This small molecule binds to this protein.
Small molecule (SMILES): O=C(O)COP(=O)(O)O

Binding-site contacts:
Ligand atom C1 contacts residue ALA263 of chain 2.B at 3.6 Å (hydrophobic).
Ligand atom O1 contacts residue MN1 of chain 2.I at 2.0 Å.
Ligand atom P contacts residue MN1 of chain 2.I at 3.4 Å.
Ligand atom C1 contacts residue GLY265 of chain 2.B at 4.0 Å.
Ligand atom O4P contacts residue GLU242 of chain 2.B at 4.4 Å.
Ligand atom O2 contacts residue MN1 of chain 2.I at 3.9 Å.
Ligand atom O4P contacts residue MN1 of chain 2.I at 3.9 Å.
Ligand atom P contacts residue K1 of chain 2.J at 4.2 Å.
Ligand atom C1 contacts residue GLU242 of chain 2.B at 3.8 Å.
Ligand atom C2 contacts residue GLU242 of chain 2.B at 4.1 Å.
Ligand atom O2P contacts residue K1 of chain 2.J at 3.7 Å.
Ligand atom C1 contacts residue ASP266 of chain 2.B at 3.7 Å.
Ligand atom O3P contacts residue ARG49 of chain 2.B at 3.6 Å.
Ligand atom O2P contacts residue SER53 of chain 2.B at 4.1 Å.
Ligand atom O4P contacts residue ARG49 of chain 2.B at 3.2 Å (salt-bridge).
Ligand atom O2 contacts residue ALA263 of chain 2.B at 2.9 Å.
Ligand atom O4P contacts residue ASP84 of chain 2.B at 3.7 Å.
Ligand atom O1P contacts residue GLU242 of chain 2.B at 3.7 Å.
Ligand atom P contacts residue ASP266 of chain 2.B at 4.3 Å.
Ligand atom O1 contacts residue ASP266 of chain 2.B at 3.2 Å (salt-bridge).
Ligand atom O1P contacts residue ASP266 of chain 2.B at 3.4 Å (salt-bridge).
Ligand atom O1 contacts residue ALA263 of chain 2.B at 3.2 Å.
Ligand atom C2 contacts residue ASP266 of chain 2.B at 4.2 Å.
Ligand atom C2 contacts residue MN1 of chain 2.I at 2.7 Å.
Ligand atom O2P contacts residue MN1 of chain 2.I at 4.0 Å.
Ligand atom C1 contacts residue MN1 of chain 2.I at 2.6 Å.
Ligand atom O4P contacts residue K1 of chain 2.J at 3.2 Å.
Ligand atom O2P contacts residue ASP266 of chain 2.B at 4.3 Å.
Ligand atom O4P contacts residue SER213 of chain 2.B at 4.4 Å.
Ligand atom O2 contacts residue ASP266 of chain 2.B at 3.7 Å.
Ligand atom O1P contacts residue MN1 of chain 2.I at 2.2 Å.
Ligand atom O1 contacts residue GLU242 of chain 2.B at 2.9 Å.
Ligand atom O2 contacts residue ARG264 of chain 2.B at 3.3 Å (salt-bridge).
Ligand atom C1 contacts residue THR298 of chain 2.B at 3.8 Å.
Ligand atom O4P contacts residue LYS240 of chain 2.B at 3.7 Å.
Ligand atom P contacts residue ARG49 of chain 2.B at 4.3 Å.
Ligand atom O2 contacts residue THR298 of chain 2.B at 2.9 Å (h-bond).
Ligand atom C2 contacts residue THR298 of chain 2.B at 3.8 Å.
Ligand atom O2 contacts residue GLY265 of chain 2.B at 3.0 Å (h-bond).
Ligand atom O1 contacts residue GLY265 of chain 2.B at 4.2 Å.

Sequence of chain 2.B:
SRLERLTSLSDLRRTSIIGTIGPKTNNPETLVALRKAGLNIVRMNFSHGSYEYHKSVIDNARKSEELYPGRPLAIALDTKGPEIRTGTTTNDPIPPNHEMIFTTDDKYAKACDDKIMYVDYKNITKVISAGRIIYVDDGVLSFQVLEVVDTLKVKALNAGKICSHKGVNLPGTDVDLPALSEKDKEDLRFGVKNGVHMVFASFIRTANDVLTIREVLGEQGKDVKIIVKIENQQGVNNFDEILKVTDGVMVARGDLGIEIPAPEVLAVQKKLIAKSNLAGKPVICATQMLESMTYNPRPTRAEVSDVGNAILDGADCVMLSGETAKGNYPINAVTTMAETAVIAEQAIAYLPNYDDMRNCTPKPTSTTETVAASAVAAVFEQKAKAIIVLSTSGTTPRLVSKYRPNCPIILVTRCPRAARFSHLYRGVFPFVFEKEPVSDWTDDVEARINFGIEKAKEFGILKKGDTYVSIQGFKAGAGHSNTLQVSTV